The protein below binds the small molecule below.
Small molecule (SMILES): CC(=O)N[C@H]1[C@H](O[C@H]2[C@H](O)[C@@H](NC(C)=O)CO[C@@H]2CO)O[C@H](CO)[C@@H](O)[C@@H]1O

Sequence of chain 1.C:
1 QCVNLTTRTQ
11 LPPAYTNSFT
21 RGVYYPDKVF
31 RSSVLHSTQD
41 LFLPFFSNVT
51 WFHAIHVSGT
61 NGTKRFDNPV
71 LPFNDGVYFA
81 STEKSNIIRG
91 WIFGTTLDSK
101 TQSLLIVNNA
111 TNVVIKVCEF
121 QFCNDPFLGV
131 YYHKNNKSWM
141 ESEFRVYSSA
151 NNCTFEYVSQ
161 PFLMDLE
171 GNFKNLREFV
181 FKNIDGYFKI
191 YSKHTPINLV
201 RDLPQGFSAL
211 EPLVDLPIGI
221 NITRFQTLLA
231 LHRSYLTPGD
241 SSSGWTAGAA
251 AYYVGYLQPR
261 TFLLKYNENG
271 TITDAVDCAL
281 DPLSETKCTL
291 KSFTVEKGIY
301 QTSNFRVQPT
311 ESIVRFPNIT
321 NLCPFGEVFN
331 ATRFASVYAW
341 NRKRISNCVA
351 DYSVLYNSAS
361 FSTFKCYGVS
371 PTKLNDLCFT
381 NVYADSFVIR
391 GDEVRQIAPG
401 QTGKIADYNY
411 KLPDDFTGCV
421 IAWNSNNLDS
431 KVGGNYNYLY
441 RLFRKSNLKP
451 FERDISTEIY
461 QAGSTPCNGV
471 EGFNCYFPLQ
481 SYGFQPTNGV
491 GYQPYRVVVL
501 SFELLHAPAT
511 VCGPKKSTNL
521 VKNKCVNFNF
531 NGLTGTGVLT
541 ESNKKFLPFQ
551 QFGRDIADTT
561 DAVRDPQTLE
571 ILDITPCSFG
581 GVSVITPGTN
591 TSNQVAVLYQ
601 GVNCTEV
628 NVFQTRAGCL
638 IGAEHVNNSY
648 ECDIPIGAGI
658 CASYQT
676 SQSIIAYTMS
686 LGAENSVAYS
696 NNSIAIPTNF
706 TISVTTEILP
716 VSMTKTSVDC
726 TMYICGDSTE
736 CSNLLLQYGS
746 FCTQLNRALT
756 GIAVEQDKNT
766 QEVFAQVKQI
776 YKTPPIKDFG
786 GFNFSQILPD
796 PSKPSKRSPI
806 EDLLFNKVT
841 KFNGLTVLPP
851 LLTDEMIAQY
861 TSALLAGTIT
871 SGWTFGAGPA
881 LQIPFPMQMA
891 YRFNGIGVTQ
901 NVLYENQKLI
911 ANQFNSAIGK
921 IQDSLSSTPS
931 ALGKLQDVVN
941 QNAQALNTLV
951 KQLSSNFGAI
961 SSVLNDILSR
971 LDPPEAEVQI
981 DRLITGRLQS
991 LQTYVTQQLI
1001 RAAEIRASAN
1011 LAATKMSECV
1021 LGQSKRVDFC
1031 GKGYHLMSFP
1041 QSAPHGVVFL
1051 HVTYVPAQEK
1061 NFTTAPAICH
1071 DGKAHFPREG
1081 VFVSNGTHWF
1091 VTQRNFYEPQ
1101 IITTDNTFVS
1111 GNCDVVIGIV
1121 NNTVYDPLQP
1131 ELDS

Binding-site contacts:
Ligand atom N2 contacts residue ASN1085 of chain 1.C at 3.1 Å (h-bond).
Ligand atom O5 contacts residue ASN1085 of chain 1.C at 2.4 Å (h-bond).
Ligand atom C3 contacts residue ASN1085 of chain 1.C at 3.9 Å.
Ligand atom O7 contacts residue HIS1088 of chain 1.C at 3.4 Å (h-bond).
Ligand atom O5 contacts residue PHE1090 of chain 1.C at 4.2 Å.
Ligand atom C6 contacts residue HIS1088 of chain 1.C at 4.5 Å.
Ligand atom C2 contacts residue ASN1085 of chain 1.C at 2.7 Å.
Ligand atom C4 contacts residue ASN1085 of chain 1.C at 4.3 Å.
Ligand atom C4 contacts residue HIS1088 of chain 1.C at 4.0 Å.
Ligand atom O5 contacts residue HIS1088 of chain 1.C at 4.1 Å.
Ligand atom N2 contacts residue THR1087 of chain 1.C at 4.1 Å.
Ligand atom C7 contacts residue HIS1088 of chain 1.C at 4.1 Å.
Ligand atom C5 contacts residue ASN1085 of chain 1.C at 3.6 Å.
Ligand atom C8 contacts residue ASN1085 of chain 1.C at 3.2 Å.
Ligand atom C1 contacts residue HIS1088 of chain 1.C at 3.9 Å.
Ligand atom C1 contacts residue ASN1085 of chain 1.C at 1.5 Å.
Ligand atom O4 contacts residue HIS1088 of chain 1.C at 4.0 Å.
Ligand atom C5 contacts residue HIS1088 of chain 1.C at 3.5 Å.
Ligand atom C6 contacts residue PHE1090 of chain 1.C at 4.0 Å (hydrophobic).
Ligand atom C8 contacts residue HIS1088 of chain 1.C at 4.4 Å.
Ligand atom C7 contacts residue ASN1085 of chain 1.C at 3.2 Å.
Ligand atom C3 contacts residue HIS1088 of chain 1.C at 3.9 Å.
Ligand atom O7 contacts residue ASN1085 of chain 1.C at 3.0 Å (h-bond).
Ligand atom C2 contacts residue HIS1088 of chain 1.C at 4.4 Å.